Sequence of chain 1.B:
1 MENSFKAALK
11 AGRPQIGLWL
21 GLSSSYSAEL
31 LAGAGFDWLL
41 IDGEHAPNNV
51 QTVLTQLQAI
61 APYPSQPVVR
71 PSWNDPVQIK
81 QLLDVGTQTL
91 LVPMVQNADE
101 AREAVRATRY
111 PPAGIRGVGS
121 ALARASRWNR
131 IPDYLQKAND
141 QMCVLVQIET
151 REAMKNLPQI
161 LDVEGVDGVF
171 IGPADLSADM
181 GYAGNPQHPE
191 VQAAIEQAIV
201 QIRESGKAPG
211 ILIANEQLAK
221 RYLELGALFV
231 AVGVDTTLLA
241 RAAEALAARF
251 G

Binding-site contacts:
Ligand atom O3 contacts residue MG1 of chain 1.I at 2.2 Å.
Ligand atom O3 contacts residue ARG70 of chain 1.B at 2.8 Å (salt-bridge).
Ligand atom O contacts residue ALA174 of chain 1.B at 3.5 Å (h-bond).
Ligand atom OXT contacts residue MG1 of chain 1.I at 4.2 Å.
Ligand atom C contacts residue ALA174 of chain 1.B at 3.6 Å (hydrophobic).
Ligand atom C contacts residue ASP175 of chain 1.B at 3.9 Å.
Ligand atom OXT contacts residue ALA174 of chain 1.B at 2.8 Å (h-bond).
Ligand atom C contacts residue MG1 of chain 1.I at 2.9 Å.
Ligand atom CA contacts residue GLU149 of chain 1.B at 4.0 Å.
Ligand atom O3 contacts residue PHE170 of chain 1.B at 4.2 Å.
Ligand atom O contacts residue GLU149 of chain 1.B at 3.1 Å (salt-bridge).
Ligand atom O contacts residue PRO173 of chain 1.B at 4.1 Å.
Ligand atom CA contacts residue MG1 of chain 1.I at 2.9 Å.
Ligand atom OXT contacts residue SSN1 of chain 1.L at 4.0 Å.
Ligand atom CB contacts residue LEU212 of chain 1.B at 3.8 Å (hydrophobic).
Ligand atom OXT contacts residue GLY172 of chain 1.B at 3.3 Å.
Ligand atom CB contacts residue PHE170 of chain 1.B at 3.6 Å (hydrophobic).
Ligand atom O contacts residue MG1 of chain 1.I at 2.2 Å.
Ligand atom CA contacts residue GLY172 of chain 1.B at 3.7 Å.
Ligand atom C contacts residue GLY172 of chain 1.B at 3.4 Å.
Ligand atom C contacts residue CO1 of chain 1.H at 2.9 Å.
Ligand atom C contacts residue SSN1 of chain 1.L at 3.7 Å.
Ligand atom CB contacts residue ARG70 of chain 1.B at 4.0 Å.
Ligand atom O3 contacts residue CO1 of chain 1.H at 2.2 Å.
Ligand atom CA contacts residue PHE170 of chain 1.B at 4.1 Å (hydrophobic).
Ligand atom OXT contacts residue ASP175 of chain 1.B at 4.0 Å.
Ligand atom C contacts residue PRO173 of chain 1.B at 3.8 Å (hydrophobic).
Ligand atom CB contacts residue SSN1 of chain 1.L at 3.0 Å.
Ligand atom CA contacts residue ARG70 of chain 1.B at 3.8 Å.
Ligand atom CA contacts residue CO1 of chain 1.H at 2.9 Å.
Ligand atom O contacts residue GLY172 of chain 1.B at 3.5 Å.
Ligand atom O3 contacts residue SSN1 of chain 1.L at 3.2 Å (h-bond).
Ligand atom OXT contacts residue PRO173 of chain 1.B at 3.1 Å (h-bond).
Ligand atom CA contacts residue SSN1 of chain 1.L at 3.0 Å.
Ligand atom O3 contacts residue GLN147 of chain 1.B at 2.9 Å (h-bond).
Ligand atom C contacts residue GLU149 of chain 1.B at 3.9 Å.
Ligand atom O3 contacts residue GLU149 of chain 1.B at 3.3 Å (salt-bridge).
Ligand atom O contacts residue CO1 of chain 1.H at 2.3 Å.
Ligand atom CA contacts residue GLN147 of chain 1.B at 3.9 Å.
Ligand atom O contacts residue ASP175 of chain 1.B at 2.9 Å (salt-bridge).

Sequence of chain 2.B:
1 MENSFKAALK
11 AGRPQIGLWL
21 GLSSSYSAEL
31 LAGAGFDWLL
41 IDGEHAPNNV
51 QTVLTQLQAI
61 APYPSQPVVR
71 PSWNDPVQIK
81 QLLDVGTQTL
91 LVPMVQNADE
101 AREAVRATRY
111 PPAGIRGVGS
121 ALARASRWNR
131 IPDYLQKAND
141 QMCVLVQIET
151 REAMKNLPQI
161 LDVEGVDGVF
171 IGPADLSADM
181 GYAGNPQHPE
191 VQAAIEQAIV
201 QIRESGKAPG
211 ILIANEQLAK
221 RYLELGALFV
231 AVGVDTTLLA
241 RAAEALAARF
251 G

A small-molecule ligand and the protein it binds are described below.
Small molecule (SMILES): CC(=O)C(=O)O